Sequence of chain 1.A:
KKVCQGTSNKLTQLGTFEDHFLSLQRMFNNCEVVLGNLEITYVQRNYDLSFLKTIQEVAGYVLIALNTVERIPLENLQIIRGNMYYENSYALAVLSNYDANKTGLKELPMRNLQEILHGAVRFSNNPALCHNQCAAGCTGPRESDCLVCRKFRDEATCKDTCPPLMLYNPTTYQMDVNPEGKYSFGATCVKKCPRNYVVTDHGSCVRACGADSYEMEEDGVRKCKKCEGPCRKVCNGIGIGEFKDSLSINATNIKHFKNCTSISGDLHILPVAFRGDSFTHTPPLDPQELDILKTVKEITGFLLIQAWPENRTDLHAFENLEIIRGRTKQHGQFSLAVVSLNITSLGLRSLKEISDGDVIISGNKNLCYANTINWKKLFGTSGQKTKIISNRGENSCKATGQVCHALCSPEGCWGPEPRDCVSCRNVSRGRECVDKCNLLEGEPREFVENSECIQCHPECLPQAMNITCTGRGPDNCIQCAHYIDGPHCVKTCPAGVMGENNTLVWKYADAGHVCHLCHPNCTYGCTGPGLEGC

This small molecule binds to this protein.
Small molecule (SMILES): CC(=O)N[C@H]1[C@H](O[C@H]2[C@H](O)[C@@H](NC(C)=O)CO[C@@H]2CO)O[C@H](CO)[C@@H](O)[C@@H]1O

Binding-site contacts:
Ligand atom N2 contacts residue THR360 of chain 1.A at 3.6 Å.
Ligand atom O5 contacts residue SER324 of chain 1.A at 3.8 Å.
Ligand atom C5 contacts residue THR330 of chain 1.A at 4.1 Å.
Ligand atom O6 contacts residue GLU320 of chain 1.A at 3.7 Å.
Ligand atom C3 contacts residue ASN328 of chain 1.A at 3.7 Å.
Ligand atom O6 contacts residue THR358 of chain 1.A at 3.9 Å.
Ligand atom C1 contacts residue ASN328 of chain 1.A at 1.4 Å.
Ligand atom O3 contacts residue THR358 of chain 1.A at 3.4 Å.
Ligand atom O7 contacts residue SER324 of chain 1.A at 4.0 Å.
Ligand atom C5 contacts residue ASP323 of chain 1.A at 4.0 Å.
Ligand atom O5 contacts residue ASN328 of chain 1.A at 2.4 Å (h-bond).
Ligand atom O3 contacts residue ASP323 of chain 1.A at 3.9 Å.
Ligand atom C7 contacts residue SER326 of chain 1.A at 4.1 Å.
Ligand atom C1 contacts residue ASN331 of chain 1.A at 4.2 Å.
Ligand atom C8 contacts residue ASP355 of chain 1.A at 4.0 Å.
Ligand atom O5 contacts residue ASN331 of chain 1.A at 3.6 Å (h-bond).
Ligand atom C1 contacts residue THR360 of chain 1.A at 4.0 Å.
Ligand atom O6 contacts residue ASN331 of chain 1.A at 3.8 Å.
Ligand atom C8 contacts residue VAL350 of chain 1.A at 3.7 Å (hydrophobic).
Ligand atom C4 contacts residue SER324 of chain 1.A at 4.0 Å.
Ligand atom C6 contacts residue ASP323 of chain 1.A at 4.0 Å.
Ligand atom O7 contacts residue ASN328 of chain 1.A at 3.3 Å (h-bond).
Ligand atom O4 contacts residue ASP323 of chain 1.A at 3.9 Å.
Ligand atom O7 contacts residue SER326 of chain 1.A at 3.0 Å (h-bond).
Ligand atom O6 contacts residue PHE321 of chain 1.A at 3.9 Å.
Ligand atom C6 contacts residue SER324 of chain 1.A at 3.8 Å.
Ligand atom C5 contacts residue ASN328 of chain 1.A at 3.7 Å.
Ligand atom C8 contacts residue LEU325 of chain 1.A at 4.1 Å (hydrophobic).
Ligand atom C6 contacts residue THR330 of chain 1.A at 4.0 Å.
Ligand atom C2 contacts residue THR360 of chain 1.A at 4.0 Å.
Ligand atom C2 contacts residue ASN328 of chain 1.A at 2.4 Å.
Ligand atom C3 contacts residue THR358 of chain 1.A at 3.9 Å.
Ligand atom C5 contacts residue SER324 of chain 1.A at 4.1 Å.
Ligand atom C7 contacts residue ASN328 of chain 1.A at 3.1 Å.
Ligand atom N2 contacts residue ASN328 of chain 1.A at 2.7 Å (h-bond).
Ligand atom N2 contacts residue THR358 of chain 1.A at 3.7 Å.
Ligand atom C7 contacts residue LEU325 of chain 1.A at 3.8 Å (hydrophobic).
Ligand atom O7 contacts residue LEU325 of chain 1.A at 2.9 Å (h-bond).
Ligand atom O6 contacts residue SER324 of chain 1.A at 2.7 Å (h-bond).
Ligand atom C3 contacts residue THR360 of chain 1.A at 3.9 Å.